Sequence of chain 1.A:
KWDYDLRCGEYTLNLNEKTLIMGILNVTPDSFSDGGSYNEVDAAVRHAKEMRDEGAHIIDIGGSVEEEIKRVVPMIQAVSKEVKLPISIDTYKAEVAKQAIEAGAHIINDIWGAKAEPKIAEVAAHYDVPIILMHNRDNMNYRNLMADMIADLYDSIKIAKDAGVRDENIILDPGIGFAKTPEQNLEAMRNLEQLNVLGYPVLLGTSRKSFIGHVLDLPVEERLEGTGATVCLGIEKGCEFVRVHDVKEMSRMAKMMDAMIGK

The protein below binds the small molecule below.
Small molecule (SMILES): CN1CC(C(=O)O)=Nc2c1nc(N)[nH]c2=O

Binding-site contacts:
Ligand atom O14 contacts residue SO41 of chain 1.D at 2.9 Å (h-bond).
Ligand atom C16 contacts residue ARG274 of chain 1.A at 3.6 Å.
Ligand atom N11 contacts residue PHE209 of chain 1.A at 3.5 Å.
Ligand atom C10 contacts residue ARG274 of chain 1.A at 3.6 Å.
Ligand atom C13 contacts residue PHE209 of chain 1.A at 3.8 Å (hydrophobic).
Ligand atom C2 contacts residue ARG274 of chain 1.A at 3.7 Å.
Ligand atom N1 contacts residue ARG274 of chain 1.A at 3.5 Å.
Ligand atom C8 contacts residue LYS240 of chain 1.A at 3.8 Å.
Ligand atom C8 contacts residue ASP204 of chain 1.A at 3.7 Å.
Ligand atom C5 contacts residue ARG274 of chain 1.A at 3.8 Å.
Ligand atom C10 contacts residue LYS240 of chain 1.A at 3.9 Å.
Ligand atom N1 contacts residue ILE142 of chain 1.A at 3.7 Å.
Ligand atom C5 contacts residue ASN140 of chain 1.A at 3.5 Å.
Ligand atom O15 contacts residue SO41 of chain 1.D at 3.8 Å.
Ligand atom N6 contacts residue ASN140 of chain 1.A at 2.7 Å (h-bond).
Ligand atom N6 contacts residue ASP204 of chain 1.A at 2.8 Å (salt-bridge).
Ligand atom C3 contacts residue ARG274 of chain 1.A at 3.7 Å.
Ligand atom C2 contacts residue ASN140 of chain 1.A at 3.5 Å.
Ligand atom C2 contacts residue ILE142 of chain 1.A at 3.5 Å (hydrophobic).
Ligand atom C2 contacts residue ASP121 of chain 1.A at 3.2 Å.
Ligand atom C5 contacts residue MET165 of chain 1.A at 3.9 Å (hydrophobic).
Ligand atom O15 contacts residue PHE209 of chain 1.A at 3.7 Å.
Ligand atom C13 contacts residue SO41 of chain 1.D at 3.4 Å.
Ligand atom O15 contacts residue LYS240 of chain 1.A at 3.1 Å.
Ligand atom O9 contacts residue GLY236 of chain 1.A at 3.2 Å (h-bond).
Ligand atom C8 contacts residue MET165 of chain 1.A at 3.6 Å (hydrophobic).
Ligand atom N11 contacts residue LYS240 of chain 1.A at 3.1 Å (salt-bridge).
Ligand atom N7 contacts residue ASP204 of chain 1.A at 2.6 Å (salt-bridge).
Ligand atom N4 contacts residue ARG274 of chain 1.A at 3.7 Å.
Ligand atom C12 contacts residue PHE209 of chain 1.A at 3.6 Å (hydrophobic).
Ligand atom O9 contacts residue LYS240 of chain 1.A at 2.9 Å (salt-bridge).
Ligand atom C10 contacts residue MET165 of chain 1.A at 4.0 Å (hydrophobic).
Ligand atom C12 contacts residue SO41 of chain 1.D at 3.9 Å.
Ligand atom N4 contacts residue ASN140 of chain 1.A at 3.3 Å (h-bond).
Ligand atom C12 contacts residue ARG274 of chain 1.A at 3.6 Å.
Ligand atom N11 contacts residue ARG274 of chain 1.A at 3.6 Å (salt-bridge).
Ligand atom N7 contacts residue MET165 of chain 1.A at 3.6 Å.
Ligand atom O9 contacts residue ASP204 of chain 1.A at 4.0 Å.
Ligand atom N6 contacts residue ILE163 of chain 1.A at 3.8 Å.
Ligand atom C5 contacts residue ASP204 of chain 1.A at 3.1 Å.